Binding-site contacts:
Ligand atom O3 contacts residue PHE3 of chain 1.S at 3.9 Å.
Ligand atom C1 contacts residue LYS138 of chain 1.T at 3.6 Å.
Ligand atom C9 contacts residue PHE3 of chain 1.S at 3.8 Å (hydrophobic).
Ligand atom O1 contacts residue LYS138 of chain 1.T at 2.6 Å (salt-bridge).
Ligand atom O1 contacts residue PHE3 of chain 1.S at 4.3 Å.
Ligand atom S contacts residue LYS138 of chain 1.T at 4.0 Å.
Ligand atom C6 contacts residue ILE139 of chain 1.T at 4.2 Å (hydrophobic).
Ligand atom C3 contacts residue GLU135 of chain 1.T at 4.3 Å.
Ligand atom C9 contacts residue LYS138 of chain 1.T at 4.2 Å.
Ligand atom C6 contacts residue PHE3 of chain 1.S at 3.9 Å (hydrophobic).
Ligand atom S contacts residue PHE3 of chain 1.S at 4.2 Å.
Ligand atom C10 contacts residue LYS138 of chain 1.T at 3.9 Å.
Ligand atom N contacts residue LYS138 of chain 1.T at 3.3 Å (salt-bridge).
Ligand atom C4 contacts residue ILE139 of chain 1.T at 4.0 Å (hydrophobic).
Ligand atom C5 contacts residue LYS138 of chain 1.T at 4.3 Å.
Ligand atom C2 contacts residue LYS138 of chain 1.T at 4.3 Å.
Ligand atom C7 contacts residue PHE3 of chain 1.S at 3.1 Å (hydrophobic).
Ligand atom C8 contacts residue PHE3 of chain 1.S at 3.0 Å (hydrophobic).
Ligand atom C11 contacts residue LYS138 of chain 1.T at 4.4 Å.

Sequence of chain 1.S:
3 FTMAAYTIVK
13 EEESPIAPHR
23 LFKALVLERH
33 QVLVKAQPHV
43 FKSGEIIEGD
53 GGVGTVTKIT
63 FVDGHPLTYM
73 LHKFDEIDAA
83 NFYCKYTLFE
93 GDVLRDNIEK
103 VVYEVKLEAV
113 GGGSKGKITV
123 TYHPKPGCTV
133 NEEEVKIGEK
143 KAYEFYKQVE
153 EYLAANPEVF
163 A

Sequence of chain 1.T:
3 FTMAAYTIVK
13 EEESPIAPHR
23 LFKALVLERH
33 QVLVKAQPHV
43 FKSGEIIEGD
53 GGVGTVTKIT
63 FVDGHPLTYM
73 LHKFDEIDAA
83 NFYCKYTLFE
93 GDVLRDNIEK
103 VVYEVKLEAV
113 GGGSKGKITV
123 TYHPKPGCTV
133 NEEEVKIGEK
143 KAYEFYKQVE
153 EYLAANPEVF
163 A

This protein binds this small molecule.
Small molecule (SMILES): O=S(=O)(O)c1cccc2cccc(Nc3ccccc3)c12